Binding-site contacts:
Ligand atom SN1 contacts residue ASP99 of chain 1.B at 2.2 Å.

The protein below binds the small molecule below.
Small molecule (SMILES): C[Sn](C)(Br)Br

Sequence of chain 1.B:
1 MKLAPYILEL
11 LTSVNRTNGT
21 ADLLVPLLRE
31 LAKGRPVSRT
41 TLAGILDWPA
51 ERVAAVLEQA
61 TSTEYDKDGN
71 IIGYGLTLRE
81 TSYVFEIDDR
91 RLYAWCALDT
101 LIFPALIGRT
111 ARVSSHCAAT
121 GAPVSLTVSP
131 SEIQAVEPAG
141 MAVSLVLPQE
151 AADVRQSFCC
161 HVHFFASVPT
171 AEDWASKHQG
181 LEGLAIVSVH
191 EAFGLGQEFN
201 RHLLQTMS